Sequence of chain 1.A:
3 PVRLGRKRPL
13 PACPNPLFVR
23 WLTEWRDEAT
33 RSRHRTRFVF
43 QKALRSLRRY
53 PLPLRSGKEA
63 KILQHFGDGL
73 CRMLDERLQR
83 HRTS

Binding-site contacts:
Ligand atom N contacts residue THR38 of chain 1.A at 4.1 Å.
Ligand atom OXT contacts residue LEU72 of chain 1.A at 3.4 Å (h-bond).
Ligand atom N contacts residue MET75 of chain 1.A at 4.0 Å.
Ligand atom C contacts residue VAL41 of chain 1.A at 4.0 Å (hydrophobic).
Ligand atom CA contacts residue THR38 of chain 1.A at 4.2 Å.
Ligand atom CA contacts residue VAL41 of chain 1.A at 4.1 Å (hydrophobic).
Ligand atom CA contacts residue PHE42 of chain 1.A at 3.8 Å (hydrophobic).
Ligand atom OXT contacts residue GLY71 of chain 1.A at 3.6 Å.
Ligand atom N contacts residue PHE42 of chain 1.A at 4.3 Å.
Ligand atom OXT contacts residue MET75 of chain 1.A at 3.9 Å.
Ligand atom CA contacts residue MET75 of chain 1.A at 4.0 Å (hydrophobic).
Ligand atom C contacts residue MET75 of chain 1.A at 4.4 Å (hydrophobic).
Ligand atom C contacts residue LEU72 of chain 1.A at 4.5 Å (hydrophobic).
Ligand atom O contacts residue VAL41 of chain 1.A at 3.8 Å.

This small molecule binds to this protein.
Small molecule (SMILES): NCC(=O)O